A small-molecule ligand and the protein it binds are described below.
Small molecule (SMILES): Cc1cc(CCCOc2c(C)cc(-c3noc(C(F)(F)F)n3)cc2C)on1

Binding-site contacts:
Ligand atom F3 contacts residue ALA149 of chain 55.A at 3.6 Å.
Ligand atom F3 contacts residue TYR151 of chain 55.A at 2.9 Å.
Ligand atom N2 contacts residue TYR197 of chain 55.A at 3.4 Å.
Ligand atom C3 contacts residue THR101 of chain 55.A at 3.8 Å.
Ligand atom CM2 contacts residue LEU99 of chain 55.A at 3.3 Å (hydrophobic).
Ligand atom C6B contacts residue LEU99 of chain 55.A at 3.9 Å (hydrophobic).
Ligand atom C3A contacts residue LEU186 of chain 55.A at 3.8 Å (hydrophobic).
Ligand atom F3 contacts residue MET150 of chain 55.A at 3.8 Å.
Ligand atom O1B contacts residue LEU99 of chain 55.A at 3.6 Å.
Ligand atom C2B contacts residue ILE188 of chain 55.A at 3.7 Å (hydrophobic).
Ligand atom CM6 contacts residue ILE123 of chain 55.A at 3.8 Å (hydrophobic).
Ligand atom C3A contacts residue LEU226 of chain 55.A at 3.8 Å (hydrophobic).
Ligand atom CM4 contacts residue ALA149 of chain 55.A at 3.6 Å (hydrophobic).
Ligand atom C1B contacts residue LEU99 of chain 55.A at 3.6 Å (hydrophobic).
Ligand atom CM2 contacts residue ILE188 of chain 55.A at 3.6 Å (hydrophobic).
Ligand atom C3C contacts residue THR121 of chain 55.A at 3.7 Å.
Ligand atom CM4 contacts residue PRO173 of chain 55.A at 3.7 Å (hydrophobic).
Ligand atom CM4 contacts residue LEU186 of chain 55.A at 3.8 Å (hydrophobic).
Ligand atom CM6 contacts residue TRP97 of chain 55.A at 3.6 Å (hydrophobic).
Ligand atom F3 contacts residue SER174 of chain 55.A at 3.8 Å.
Ligand atom N2 contacts residue PHE119 of chain 55.A at 3.5 Å.
Ligand atom C2B contacts residue LEU99 of chain 55.A at 3.4 Å (hydrophobic).
Ligand atom C3B contacts residue ILE188 of chain 55.A at 3.5 Å (hydrophobic).
Ligand atom N1A contacts residue LEU226 of chain 55.A at 3.6 Å.
Ligand atom F2 contacts residue VAL175 of chain 55.A at 3.2 Å.
Ligand atom O1A contacts residue LEU186 of chain 55.A at 3.7 Å.
Ligand atom O1 contacts residue TYR197 of chain 55.A at 3.3 Å.
Ligand atom C2A contacts residue LEU226 of chain 55.A at 3.8 Å (hydrophobic).
Ligand atom O1 contacts residue PHE119 of chain 55.A at 3.5 Å.
Ligand atom CM2 contacts residue MET191 of chain 55.A at 3.4 Å (hydrophobic).
Ligand atom F2 contacts residue ALA149 of chain 55.A at 2.5 Å.
Ligand atom C6B contacts residue ILE123 of chain 55.A at 3.8 Å (hydrophobic).
Ligand atom O1A contacts residue LEU226 of chain 55.A at 3.6 Å.
Ligand atom F3 contacts residue PRO173 of chain 55.A at 2.6 Å.
Ligand atom C4 contacts residue THR101 of chain 55.A at 3.8 Å.
Ligand atom N3A contacts residue TYR151 of chain 55.A at 3.6 Å.
Ligand atom C5B contacts residue ILE123 of chain 55.A at 3.7 Å (hydrophobic).
Ligand atom F2 contacts residue SER174 of chain 55.A at 3.7 Å.
Ligand atom F1 contacts residue LEU186 of chain 55.A at 3.1 Å.
Ligand atom CM3 contacts residue THR101 of chain 55.A at 3.8 Å.

Sequence of chain 55.C:
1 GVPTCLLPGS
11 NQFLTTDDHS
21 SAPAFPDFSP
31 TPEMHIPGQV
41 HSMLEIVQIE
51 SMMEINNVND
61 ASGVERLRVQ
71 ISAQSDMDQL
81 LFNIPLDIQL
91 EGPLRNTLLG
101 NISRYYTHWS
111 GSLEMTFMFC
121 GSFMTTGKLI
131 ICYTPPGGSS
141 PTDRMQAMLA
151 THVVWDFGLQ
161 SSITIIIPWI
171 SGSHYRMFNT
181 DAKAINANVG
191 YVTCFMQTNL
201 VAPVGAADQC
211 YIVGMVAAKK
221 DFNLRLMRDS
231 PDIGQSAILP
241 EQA

Sequence of chain 55.A:
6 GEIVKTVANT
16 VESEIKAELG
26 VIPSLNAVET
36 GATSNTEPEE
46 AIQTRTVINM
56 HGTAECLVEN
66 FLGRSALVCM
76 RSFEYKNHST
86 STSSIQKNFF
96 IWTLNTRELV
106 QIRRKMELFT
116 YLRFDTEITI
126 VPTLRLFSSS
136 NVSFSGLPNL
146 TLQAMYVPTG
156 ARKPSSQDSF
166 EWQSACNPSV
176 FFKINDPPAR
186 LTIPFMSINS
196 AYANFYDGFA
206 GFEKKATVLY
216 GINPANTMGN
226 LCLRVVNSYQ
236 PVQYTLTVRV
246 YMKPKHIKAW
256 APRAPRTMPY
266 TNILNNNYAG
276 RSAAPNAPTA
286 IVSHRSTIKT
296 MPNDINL

Sequence of chain 57.C:
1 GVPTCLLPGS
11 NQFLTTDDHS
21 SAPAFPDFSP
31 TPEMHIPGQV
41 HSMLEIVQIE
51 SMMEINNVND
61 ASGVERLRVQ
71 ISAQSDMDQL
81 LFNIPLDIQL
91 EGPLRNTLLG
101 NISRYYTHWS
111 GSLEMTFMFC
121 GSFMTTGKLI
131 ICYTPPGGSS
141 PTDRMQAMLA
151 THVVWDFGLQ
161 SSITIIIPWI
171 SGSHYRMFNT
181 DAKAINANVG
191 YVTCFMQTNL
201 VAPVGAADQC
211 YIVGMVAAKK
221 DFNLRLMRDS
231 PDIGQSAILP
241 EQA